The small molecule below binds the protein below.
Small molecule (SMILES): CC(=O)N[C@H]1[C@H](O[C@H]2[C@H](O)[C@@H](NC(C)=O)CO[C@@H]2CO)O[C@H](CO)[C@@H](O)[C@@H]1O

Sequence of chain 1.B:
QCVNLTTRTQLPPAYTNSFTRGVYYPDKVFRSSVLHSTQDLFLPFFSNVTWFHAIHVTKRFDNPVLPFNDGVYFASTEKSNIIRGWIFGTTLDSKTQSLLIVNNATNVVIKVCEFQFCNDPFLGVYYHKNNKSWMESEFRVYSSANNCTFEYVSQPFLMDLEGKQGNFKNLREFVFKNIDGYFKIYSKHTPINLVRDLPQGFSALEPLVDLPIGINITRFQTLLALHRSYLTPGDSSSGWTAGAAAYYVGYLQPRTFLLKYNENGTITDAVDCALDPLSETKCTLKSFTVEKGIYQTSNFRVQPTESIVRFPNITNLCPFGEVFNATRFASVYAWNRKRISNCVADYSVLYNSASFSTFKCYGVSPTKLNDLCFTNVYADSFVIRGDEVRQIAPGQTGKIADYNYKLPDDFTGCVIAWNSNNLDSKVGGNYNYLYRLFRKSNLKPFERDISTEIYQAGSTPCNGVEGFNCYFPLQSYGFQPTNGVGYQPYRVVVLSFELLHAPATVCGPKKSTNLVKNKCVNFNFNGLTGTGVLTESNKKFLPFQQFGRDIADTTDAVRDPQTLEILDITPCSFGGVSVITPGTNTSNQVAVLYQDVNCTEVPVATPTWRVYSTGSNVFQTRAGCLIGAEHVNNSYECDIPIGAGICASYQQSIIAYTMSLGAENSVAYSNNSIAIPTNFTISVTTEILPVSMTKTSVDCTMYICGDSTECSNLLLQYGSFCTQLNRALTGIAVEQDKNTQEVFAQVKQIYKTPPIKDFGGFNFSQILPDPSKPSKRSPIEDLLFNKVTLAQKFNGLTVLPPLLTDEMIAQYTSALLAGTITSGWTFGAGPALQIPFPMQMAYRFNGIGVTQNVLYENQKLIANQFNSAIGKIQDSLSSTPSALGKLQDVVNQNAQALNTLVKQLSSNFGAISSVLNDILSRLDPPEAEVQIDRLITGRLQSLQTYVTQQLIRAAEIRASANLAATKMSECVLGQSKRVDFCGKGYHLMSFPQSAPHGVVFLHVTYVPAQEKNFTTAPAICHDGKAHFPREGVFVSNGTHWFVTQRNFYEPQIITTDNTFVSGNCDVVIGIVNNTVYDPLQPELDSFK

Binding-site contacts:
Ligand atom C6 contacts residue SER803 of chain 1.B at 3.4 Å.
Ligand atom C5 contacts residue SER803 of chain 1.B at 3.2 Å.
Ligand atom O5 contacts residue SER803 of chain 1.B at 3.4 Å (h-bond).
Ligand atom C1 contacts residue SER803 of chain 1.B at 3.9 Å.
Ligand atom C3 contacts residue ASN801 of chain 1.B at 3.8 Å.
Ligand atom O6 contacts residue SER803 of chain 1.B at 2.8 Å (h-bond).
Ligand atom C1 contacts residue ASN801 of chain 1.B at 1.4 Å.
Ligand atom C2 contacts residue ASN801 of chain 1.B at 2.4 Å.
Ligand atom O6 contacts residue GLN804 of chain 1.B at 3.9 Å.
Ligand atom N2 contacts residue ASN801 of chain 1.B at 2.9 Å (h-bond).
Ligand atom C4 contacts residue ASN801 of chain 1.B at 4.2 Å.
Ligand atom C7 contacts residue ASN801 of chain 1.B at 3.5 Å.
Ligand atom C5 contacts residue ASN801 of chain 1.B at 3.7 Å.
Ligand atom O5 contacts residue ASN801 of chain 1.B at 2.4 Å (h-bond).
Ligand atom O7 contacts residue ASN801 of chain 1.B at 3.6 Å.